Binding-site contacts:
Ligand atom N7 contacts residue ASN166 of chain 1.B at 3.0 Å (h-bond).
Ligand atom C8 contacts residue PHE77 of chain 1.B at 3.4 Å (hydrophobic).
Ligand atom C2' contacts residue GLU143 of chain 1.B at 3.9 Å.
Ligand atom C4' contacts residue TRP53 of chain 1.B at 3.9 Å (hydrophobic).
Ligand atom N1 contacts residue TYR129 of chain 1.B at 3.0 Å (h-bond).
Ligand atom C5' contacts residue TRP53 of chain 1.B at 3.7 Å (hydrophobic).
Ligand atom N3 contacts residue MET142 of chain 1.B at 3.5 Å.
Ligand atom N9 contacts residue PHE77 of chain 1.B at 3.6 Å (h-bond).
Ligand atom C1' contacts residue PHE77 of chain 1.B at 3.4 Å (hydrophobic).
Ligand atom O3' contacts residue ALA14 of chain 1.B at 3.6 Å.
Ligand atom N6 contacts residue THR168 of chain 1.B at 3.8 Å.
Ligand atom N6 contacts residue ASN166 of chain 1.B at 3.1 Å (h-bond).
Ligand atom C8 contacts residue GLY79 of chain 1.B at 4.0 Å.
Ligand atom O2' contacts residue ASP141 of chain 1.B at 3.4 Å.
Ligand atom N1 contacts residue PRO128 of chain 1.B at 3.8 Å.
Ligand atom C2 contacts residue TYR129 of chain 1.B at 3.5 Å (hydrophobic).
Ligand atom C6 contacts residue TYR129 of chain 1.B at 4.0 Å (hydrophobic).
Ligand atom N6 contacts residue TYR129 of chain 1.B at 3.2 Å (h-bond).
Ligand atom O3' contacts residue TRP53 of chain 1.B at 3.6 Å.
Ligand atom S5' contacts residue TRP53 of chain 1.B at 4.0 Å.
Ligand atom C2' contacts residue MET142 of chain 1.B at 3.7 Å (hydrophobic).
Ligand atom C3' contacts residue TRP53 of chain 1.B at 4.0 Å (hydrophobic).
Ligand atom C8 contacts residue ASN166 of chain 1.B at 3.8 Å.
Ligand atom C3' contacts residue GLU143 of chain 1.B at 3.4 Å.
Ligand atom O2' contacts residue GLU143 of chain 1.B at 2.7 Å (salt-bridge).
Ligand atom C5 contacts residue VAL140 of chain 1.B at 3.9 Å (hydrophobic).
Ligand atom C5 contacts residue GLY79 of chain 1.B at 3.9 Å.
Ligand atom CS contacts residue LEU176 of chain 1.B at 3.7 Å (hydrophobic).
Ligand atom C2 contacts residue PRO128 of chain 1.B at 3.6 Å (hydrophobic).
Ligand atom CS contacts residue TRP53 of chain 1.B at 3.9 Å (hydrophobic).
Ligand atom N7 contacts residue GLY79 of chain 1.B at 3.4 Å (h-bond).
Ligand atom N3 contacts residue ASP141 of chain 1.B at 3.7 Å.
Ligand atom O3' contacts residue GLU143 of chain 1.B at 2.7 Å (salt-bridge).
Ligand atom C2 contacts residue MET142 of chain 1.B at 3.8 Å (hydrophobic).
Ligand atom N7 contacts residue ALA78 of chain 1.B at 3.9 Å.
Ligand atom C5' contacts residue MET142 of chain 1.B at 4.0 Å (hydrophobic).
Ligand atom C4 contacts residue VAL140 of chain 1.B at 4.0 Å (hydrophobic).
Ligand atom N6 contacts residue GLY79 of chain 1.B at 3.8 Å.
Ligand atom O2' contacts residue MET142 of chain 1.B at 2.8 Å (h-bond).
Ligand atom C2 contacts residue VAL125 of chain 1.B at 3.8 Å (hydrophobic).

A small-molecule ligand and the protein it binds are described below.
Small molecule (SMILES): CSC[C@H]1O[C@@H](n2cnc3c(N)ncnc32)[C@H](O)[C@@H]1O

Sequence of chain 1.B:
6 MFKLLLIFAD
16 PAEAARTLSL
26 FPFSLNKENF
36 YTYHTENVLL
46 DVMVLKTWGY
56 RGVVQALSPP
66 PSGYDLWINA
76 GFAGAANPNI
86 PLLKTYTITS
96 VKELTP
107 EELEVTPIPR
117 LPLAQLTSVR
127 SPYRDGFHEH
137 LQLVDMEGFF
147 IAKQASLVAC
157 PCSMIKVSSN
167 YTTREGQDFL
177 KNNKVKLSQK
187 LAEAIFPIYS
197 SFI